Binding-site contacts:
Ligand atom OXT contacts residue MET216 of chain 14.A at 4.2 Å.
Ligand atom C7 contacts residue ILE95 of chain 14.A at 4.3 Å (hydrophobic).
Ligand atom O contacts residue VAL113 of chain 14.A at 4.0 Å.
Ligand atom O contacts residue ASN194 of chain 14.A at 3.0 Å (h-bond).
Ligand atom CA2 contacts residue PHE115 of chain 14.A at 4.3 Å (hydrophobic).
Ligand atom N contacts residue ILE219 of chain 14.A at 4.0 Å.
Ligand atom C9 contacts residue PHE115 of chain 14.A at 4.1 Å (hydrophobic).
Ligand atom C5 contacts residue ILE95 of chain 14.A at 3.8 Å (hydrophobic).
Ligand atom C1 contacts residue ILE219 of chain 14.A at 4.1 Å (hydrophobic).
Ligand atom C10 contacts residue TYR192 of chain 14.A at 4.3 Å (hydrophobic).
Ligand atom C2 contacts residue ILE95 of chain 14.A at 3.8 Å (hydrophobic).
Ligand atom C7 contacts residue TYR192 of chain 14.A at 4.4 Å (hydrophobic).
Ligand atom C9 contacts residue TYR192 of chain 14.A at 4.1 Å (hydrophobic).
Ligand atom C1 contacts residue ILE183 of chain 14.A at 4.2 Å (hydrophobic).
Ligand atom C contacts residue TYR210 of chain 14.A at 4.1 Å (hydrophobic).
Ligand atom O contacts residue LEU107 of chain 14.A at 4.4 Å.
Ligand atom C5 contacts residue PHE240 of chain 14.A at 4.1 Å (hydrophobic).
Ligand atom C1 contacts residue VAL119 of chain 14.A at 4.2 Å (hydrophobic).
Ligand atom N contacts residue TYR146 of chain 14.A at 4.1 Å.
Ligand atom C5 contacts residue ILE183 of chain 14.A at 4.4 Å (hydrophobic).
Ligand atom C7 contacts residue VAL117 of chain 14.A at 4.3 Å (hydrophobic).
Ligand atom OXT contacts residue ASN194 of chain 14.A at 4.3 Å.
Ligand atom C8 contacts residue MET216 of chain 14.A at 3.9 Å (hydrophobic).
Ligand atom O contacts residue TYR192 of chain 14.A at 3.9 Å.
Ligand atom N contacts residue MET181 of chain 14.A at 3.9 Å.
Ligand atom C2 contacts residue ILE183 of chain 14.A at 4.2 Å (hydrophobic).
Ligand atom C10 contacts residue MET216 of chain 14.A at 3.6 Å (hydrophobic).
Ligand atom C3 contacts residue ILE95 of chain 14.A at 4.2 Å (hydrophobic).
Ligand atom C6 contacts residue ILE95 of chain 14.A at 4.1 Å (hydrophobic).
Ligand atom C8 contacts residue TYR192 of chain 14.A at 3.6 Å (hydrophobic).
Ligand atom C4 contacts residue ILE95 of chain 14.A at 4.0 Å (hydrophobic).
Ligand atom C contacts residue ASN194 of chain 14.A at 4.0 Å.
Ligand atom C3 contacts residue ILE183 of chain 14.A at 3.7 Å (hydrophobic).
Ligand atom C contacts residue TYR192 of chain 14.A at 4.2 Å (hydrophobic).
Ligand atom C2 contacts residue TYR146 of chain 14.A at 3.9 Å (hydrophobic).
Ligand atom C4 contacts residue ILE183 of chain 14.A at 4.2 Å (hydrophobic).
Ligand atom C7 contacts residue PHE240 of chain 14.A at 3.9 Å (hydrophobic).
Ligand atom C9 contacts residue PHE240 of chain 14.A at 4.1 Å (hydrophobic).
Ligand atom C6 contacts residue TYR192 of chain 14.A at 4.4 Å (hydrophobic).
Ligand atom OXT contacts residue TYR210 of chain 14.A at 3.0 Å (h-bond).

Sequence of chain 14.A:
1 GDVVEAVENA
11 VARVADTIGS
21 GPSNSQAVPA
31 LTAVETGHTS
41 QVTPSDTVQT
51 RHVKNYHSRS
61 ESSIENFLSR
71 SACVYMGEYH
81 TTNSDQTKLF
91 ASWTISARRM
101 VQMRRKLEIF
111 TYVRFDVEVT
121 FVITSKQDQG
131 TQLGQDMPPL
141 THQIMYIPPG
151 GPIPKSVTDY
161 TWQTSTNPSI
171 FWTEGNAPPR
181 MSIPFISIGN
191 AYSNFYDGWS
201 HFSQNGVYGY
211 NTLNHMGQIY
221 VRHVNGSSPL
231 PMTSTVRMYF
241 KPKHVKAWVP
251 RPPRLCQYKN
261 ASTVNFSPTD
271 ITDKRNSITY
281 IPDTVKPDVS

A small-molecule ligand and the protein it binds are described below.
Small molecule (SMILES): NCCCCCCCCCCCC(=O)O